The small molecule below binds the protein below.
Small molecule (SMILES): OC[C@H]1O[C@H](O[C@H]2[C@H](O)[C@@H](O)[C@H](OCCCCCCC3CCCCC3)O[C@@H]2CO)[C@H](O)[C@@H](O)[C@@H]1O

Sequence of chain 1.E:
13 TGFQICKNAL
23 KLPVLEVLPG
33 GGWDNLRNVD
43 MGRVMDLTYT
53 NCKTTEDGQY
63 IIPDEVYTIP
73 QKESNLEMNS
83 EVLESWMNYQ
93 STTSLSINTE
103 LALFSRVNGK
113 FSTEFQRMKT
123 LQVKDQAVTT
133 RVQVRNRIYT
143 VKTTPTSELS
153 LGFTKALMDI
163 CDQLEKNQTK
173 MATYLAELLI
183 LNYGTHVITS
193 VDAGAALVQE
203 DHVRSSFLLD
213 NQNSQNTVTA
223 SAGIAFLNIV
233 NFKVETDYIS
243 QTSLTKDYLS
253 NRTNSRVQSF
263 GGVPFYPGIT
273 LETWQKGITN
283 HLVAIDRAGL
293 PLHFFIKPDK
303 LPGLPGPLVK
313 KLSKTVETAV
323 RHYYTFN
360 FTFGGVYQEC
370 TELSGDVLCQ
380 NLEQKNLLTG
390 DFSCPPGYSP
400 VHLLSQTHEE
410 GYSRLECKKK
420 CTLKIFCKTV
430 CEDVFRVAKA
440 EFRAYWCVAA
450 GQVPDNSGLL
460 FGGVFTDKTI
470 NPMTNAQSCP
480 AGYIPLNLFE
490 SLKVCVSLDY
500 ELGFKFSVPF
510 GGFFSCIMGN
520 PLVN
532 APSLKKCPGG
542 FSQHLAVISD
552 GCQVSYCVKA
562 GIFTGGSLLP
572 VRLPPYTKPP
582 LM

Binding-site contacts:
Ligand atom C21 contacts residue SER412 of chain 1.E at 4.4 Å.
Ligand atom C42 contacts residue MET89 of chain 1.E at 3.7 Å (hydrophobic).
Ligand atom C10 contacts residue TYR411 of chain 1.E at 4.5 Å (hydrophobic).
Ligand atom O50 contacts residue SER412 of chain 1.E at 3.6 Å.
Ligand atom O50 contacts residue TYR411 of chain 1.E at 3.3 Å.
Ligand atom O2 contacts residue GLU409 of chain 1.E at 4.3 Å.
Ligand atom C41 contacts residue SER412 of chain 1.E at 4.0 Å.
Ligand atom C3 contacts residue GLY410 of chain 1.E at 4.3 Å.
Ligand atom O2 contacts residue GLY410 of chain 1.E at 3.4 Å (h-bond).
Ligand atom C10 contacts residue SER412 of chain 1.E at 4.2 Å.
Ligand atom C51 contacts residue LEU414 of chain 1.E at 4.0 Å (hydrophobic).
Ligand atom C50 contacts residue SER412 of chain 1.E at 3.5 Å.
Ligand atom O4 contacts residue TYR411 of chain 1.E at 4.2 Å.
Ligand atom O6 contacts residue SER412 of chain 1.E at 3.3 Å (h-bond).
Ligand atom C5 contacts residue TYR250 of chain 1.E at 4.3 Å (hydrophobic).
Ligand atom C1 contacts residue TYR250 of chain 1.E at 3.3 Å (hydrophobic).
Ligand atom O60 contacts residue SER412 of chain 1.E at 3.9 Å.
Ligand atom O3 contacts residue TYR250 of chain 1.E at 2.6 Å (h-bond).
Ligand atom C62 contacts residue LEU414 of chain 1.E at 3.8 Å (hydrophobic).
Ligand atom C52 contacts residue LEU414 of chain 1.E at 3.8 Å (hydrophobic).
Ligand atom C50 contacts residue GLY410 of chain 1.E at 4.4 Å.
Ligand atom C3 contacts residue TYR250 of chain 1.E at 3.6 Å (hydrophobic).
Ligand atom C6 contacts residue PHE434 of chain 1.E at 4.2 Å (hydrophobic).
Ligand atom C4 contacts residue GLY410 of chain 1.E at 3.5 Å.
Ligand atom O1 contacts residue GLY410 of chain 1.E at 3.9 Å.
Ligand atom C51 contacts residue ARG413 of chain 1.E at 4.2 Å.
Ligand atom C2 contacts residue GLY410 of chain 1.E at 4.3 Å.
Ligand atom O4 contacts residue GLY410 of chain 1.E at 2.2 Å (h-bond).
Ligand atom C60 contacts residue TYR411 of chain 1.E at 4.2 Å (hydrophobic).
Ligand atom C12 contacts residue LEU414 of chain 1.E at 3.8 Å (hydrophobic).
Ligand atom O4 contacts residue PHE434 of chain 1.E at 4.2 Å.
Ligand atom C2 contacts residue TYR250 of chain 1.E at 3.4 Å (hydrophobic).
Ligand atom O5 contacts residue TYR250 of chain 1.E at 3.2 Å.
Ligand atom C5 contacts residue GLY410 of chain 1.E at 3.8 Å.
Ligand atom C6 contacts residue TYR250 of chain 1.E at 4.3 Å (hydrophobic).
Ligand atom C32 contacts residue MET89 of chain 1.E at 3.6 Å (hydrophobic).
Ligand atom O10 contacts residue SER412 of chain 1.E at 3.5 Å (h-bond).
Ligand atom C60 contacts residue SER412 of chain 1.E at 3.2 Å.
Ligand atom C50 contacts residue TYR411 of chain 1.E at 3.6 Å (hydrophobic).
Ligand atom C6 contacts residue SER412 of chain 1.E at 4.1 Å.